Binding-site contacts:
Ligand atom N2 contacts residue HIS205 of chain 1.E at 4.4 Å.
Ligand atom C2 contacts residue HIS205 of chain 1.E at 4.4 Å.
Ligand atom C1 contacts residue HIS205 of chain 1.E at 3.7 Å.
Ligand atom C7 contacts residue SER237 of chain 1.E at 4.3 Å.
Ligand atom C8 contacts residue SER237 of chain 1.E at 4.3 Å.
Ligand atom C3 contacts residue ASN202 of chain 1.E at 3.7 Å.
Ligand atom N2 contacts residue ASN202 of chain 1.E at 2.8 Å (h-bond).
Ligand atom C7 contacts residue HIS205 of chain 1.E at 4.5 Å.
Ligand atom C1 contacts residue ASN202 of chain 1.E at 1.4 Å.
Ligand atom C8 contacts residue ASN202 of chain 1.E at 4.0 Å.
Ligand atom O7 contacts residue SER237 of chain 1.E at 3.9 Å.
Ligand atom C5 contacts residue ASN202 of chain 1.E at 3.7 Å.
Ligand atom C8 contacts residue HIS205 of chain 1.E at 3.6 Å.
Ligand atom C5 contacts residue HIS205 of chain 1.E at 4.3 Å.
Ligand atom O5 contacts residue ASN202 of chain 1.E at 2.4 Å (h-bond).
Ligand atom C4 contacts residue ASN202 of chain 1.E at 3.9 Å.
Ligand atom C3 contacts residue HIS205 of chain 1.E at 4.5 Å.
Ligand atom O7 contacts residue ASN202 of chain 1.E at 3.7 Å.
Ligand atom C2 contacts residue ASN202 of chain 1.E at 2.3 Å.
Ligand atom C7 contacts residue ASN202 of chain 1.E at 3.2 Å.
Ligand atom O5 contacts residue HIS205 of chain 1.E at 3.6 Å.
Ligand atom N2 contacts residue THR204 of chain 1.E at 4.3 Å.

Sequence of chain 1.E:
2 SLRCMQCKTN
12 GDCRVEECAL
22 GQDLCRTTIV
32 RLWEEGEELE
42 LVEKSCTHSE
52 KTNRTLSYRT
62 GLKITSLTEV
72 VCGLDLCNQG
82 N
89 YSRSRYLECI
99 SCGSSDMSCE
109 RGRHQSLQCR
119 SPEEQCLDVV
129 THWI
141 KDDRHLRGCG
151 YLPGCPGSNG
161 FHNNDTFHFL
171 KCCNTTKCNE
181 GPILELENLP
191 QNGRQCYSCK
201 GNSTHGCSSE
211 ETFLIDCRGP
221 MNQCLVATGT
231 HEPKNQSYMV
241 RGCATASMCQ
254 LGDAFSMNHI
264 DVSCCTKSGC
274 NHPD

A protein and the small-molecule ligand that binds it are described below.
Small molecule (SMILES): CC(=O)N[C@H]1[C@H](O[C@H]2[C@H](O)[C@@H](NC(C)=O)CO[C@@H]2CO)O[C@H](CO)[C@@H](O)[C@@H]1O